Binding-site contacts:
Ligand atom C6 contacts residue ASN206 of chain 1.G at 4.2 Å.
Ligand atom O5 contacts residue ASN206 of chain 1.G at 3.8 Å.
Ligand atom C6 contacts residue ASN218 of chain 1.G at 4.5 Å.
Ligand atom O6 contacts residue ASN218 of chain 1.G at 4.4 Å.
Ligand atom C5 contacts residue ASN218 of chain 1.G at 3.7 Å.
Ligand atom C8 contacts residue GLU53 of chain 1.G at 3.5 Å.
Ligand atom C7 contacts residue ASN218 of chain 1.G at 3.4 Å.
Ligand atom O5 contacts residue ASN218 of chain 1.G at 2.4 Å (h-bond).
Ligand atom C2 contacts residue ASN218 of chain 1.G at 2.4 Å.
Ligand atom C8 contacts residue ASN218 of chain 1.G at 4.4 Å.
Ligand atom O7 contacts residue ASN218 of chain 1.G at 3.5 Å.
Ligand atom C4 contacts residue ASN218 of chain 1.G at 4.2 Å.
Ligand atom O6 contacts residue ASN206 of chain 1.G at 3.8 Å.
Ligand atom C1 contacts residue ASN218 of chain 1.G at 1.5 Å.
Ligand atom N2 contacts residue ASN218 of chain 1.G at 2.8 Å (h-bond).
Ligand atom C3 contacts residue ASN218 of chain 1.G at 3.7 Å.

A small-molecule ligand and the protein it binds are described below.
Small molecule (SMILES): CC(=O)N[C@H]1[C@H](O[C@H]2[C@H](O)[C@@H](NC(C)=O)CO[C@@H]2CO)O[C@H](CO)[C@@H](O[C@@H]2O[C@H](CO)[C@@H](O)[C@H](O)[C@@H]2O)[C@@H]1O

Sequence of chain 1.G:
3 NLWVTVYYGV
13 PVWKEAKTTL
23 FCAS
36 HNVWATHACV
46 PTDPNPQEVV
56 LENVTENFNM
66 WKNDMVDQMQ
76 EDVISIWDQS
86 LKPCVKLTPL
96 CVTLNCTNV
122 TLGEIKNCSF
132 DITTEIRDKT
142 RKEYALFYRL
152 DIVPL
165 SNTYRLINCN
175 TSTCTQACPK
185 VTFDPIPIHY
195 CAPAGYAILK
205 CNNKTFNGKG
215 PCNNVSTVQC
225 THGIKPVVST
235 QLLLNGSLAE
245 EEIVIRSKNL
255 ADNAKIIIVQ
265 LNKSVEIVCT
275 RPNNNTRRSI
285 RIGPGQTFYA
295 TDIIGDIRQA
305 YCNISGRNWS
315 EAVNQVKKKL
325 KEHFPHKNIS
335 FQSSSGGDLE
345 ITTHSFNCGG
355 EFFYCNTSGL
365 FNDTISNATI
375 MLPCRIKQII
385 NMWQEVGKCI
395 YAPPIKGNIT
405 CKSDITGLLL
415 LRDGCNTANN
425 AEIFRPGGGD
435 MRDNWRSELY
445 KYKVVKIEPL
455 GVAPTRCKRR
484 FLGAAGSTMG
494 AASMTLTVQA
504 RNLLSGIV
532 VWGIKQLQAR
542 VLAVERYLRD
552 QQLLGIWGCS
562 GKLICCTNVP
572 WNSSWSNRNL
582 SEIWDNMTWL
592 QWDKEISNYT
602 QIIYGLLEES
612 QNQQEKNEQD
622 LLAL